Sequence of chain 39.B:
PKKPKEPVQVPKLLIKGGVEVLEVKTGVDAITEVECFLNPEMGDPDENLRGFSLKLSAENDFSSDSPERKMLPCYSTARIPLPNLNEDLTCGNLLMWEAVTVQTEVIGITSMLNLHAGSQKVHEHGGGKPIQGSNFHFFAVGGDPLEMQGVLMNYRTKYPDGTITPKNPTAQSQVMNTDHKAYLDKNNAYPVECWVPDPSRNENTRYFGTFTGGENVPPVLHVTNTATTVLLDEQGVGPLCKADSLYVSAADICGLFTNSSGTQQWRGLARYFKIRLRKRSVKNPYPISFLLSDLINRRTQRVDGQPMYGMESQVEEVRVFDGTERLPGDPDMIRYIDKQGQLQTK

Sequence of chain 39.A:
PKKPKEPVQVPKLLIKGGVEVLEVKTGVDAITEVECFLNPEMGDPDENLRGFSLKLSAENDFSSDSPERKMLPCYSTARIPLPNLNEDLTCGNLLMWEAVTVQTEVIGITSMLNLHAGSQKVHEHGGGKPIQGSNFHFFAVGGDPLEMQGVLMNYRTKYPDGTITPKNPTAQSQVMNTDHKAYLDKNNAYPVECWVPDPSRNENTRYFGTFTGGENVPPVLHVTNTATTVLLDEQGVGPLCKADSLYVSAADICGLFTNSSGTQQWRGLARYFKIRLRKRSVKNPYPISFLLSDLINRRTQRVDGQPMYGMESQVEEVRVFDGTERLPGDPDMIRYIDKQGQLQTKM

Sequence of chain 39.C:
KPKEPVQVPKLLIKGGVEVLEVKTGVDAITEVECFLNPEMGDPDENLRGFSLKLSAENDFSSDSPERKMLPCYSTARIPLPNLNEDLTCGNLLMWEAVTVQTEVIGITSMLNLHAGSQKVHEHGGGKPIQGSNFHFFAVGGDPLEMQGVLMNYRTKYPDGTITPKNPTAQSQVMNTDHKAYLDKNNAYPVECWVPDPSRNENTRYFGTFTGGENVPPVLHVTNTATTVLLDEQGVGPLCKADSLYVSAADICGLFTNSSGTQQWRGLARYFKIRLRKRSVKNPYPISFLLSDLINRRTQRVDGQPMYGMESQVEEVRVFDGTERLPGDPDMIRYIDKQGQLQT

The protein below binds the small molecule below.
Small molecule (SMILES): CC(=O)N[C@H]1[C@H]([C@H](O)[C@H](O)CO)O[C@@](O[C@H](CO)[C@@H](O)[C@@H]2O[C@@H](C(=O)O)C[C@H](O)[C@H]2NC(C)=O)(C(=O)O)C[C@@H]1O

Binding-site contacts:
Ligand atom C11 contacts residue HIS138 of chain 39.A at 3.5 Å.
Ligand atom C11 contacts residue PHE65 of chain 39.B at 3.8 Å (hydrophobic).
Ligand atom C10 contacts residue ASN272 of chain 39.B at 4.0 Å.
Ligand atom N5 contacts residue ASN272 of chain 39.B at 3.2 Å (h-bond).
Ligand atom C1 contacts residue LYS68 of chain 39.B at 3.6 Å.
Ligand atom C7 contacts residue GLN278 of chain 39.B at 3.8 Å.
Ligand atom C9 contacts residue GLN278 of chain 39.B at 3.2 Å.
Ligand atom O8 contacts residue LYS68 of chain 39.B at 3.4 Å.
Ligand atom O1B contacts residue THR276 of chain 39.B at 3.7 Å.
Ligand atom O1B contacts residue ASN272 of chain 39.B at 3.4 Å (h-bond).
Ligand atom C11 contacts residue SER274 of chain 39.B at 4.0 Å.
Ligand atom C10 contacts residue PHE75 of chain 39.C at 3.1 Å (hydrophobic).
Ligand atom C11 contacts residue PHE75 of chain 39.C at 2.3 Å (hydrophobic).
Ligand atom O8 contacts residue ASN272 of chain 39.B at 3.5 Å (h-bond).
Ligand atom C11 contacts residue PHE270 of chain 39.B at 3.8 Å (hydrophobic).
Ligand atom N5 contacts residue GLN278 of chain 39.B at 3.9 Å.
Ligand atom C5 contacts residue ASN272 of chain 39.B at 4.1 Å.
Ligand atom O9 contacts residue LYS68 of chain 39.B at 2.9 Å (salt-bridge).
Ligand atom O10 contacts residue LEU62 of chain 39.B at 4.0 Å.
Ligand atom C10 contacts residue GLN278 of chain 39.B at 4.0 Å.
Ligand atom C1 contacts residue ASN272 of chain 39.B at 3.8 Å.
Ligand atom O9 contacts residue LEU67 of chain 39.B at 3.3 Å.
Ligand atom O1B contacts residue SER274 of chain 39.B at 4.1 Å.
Ligand atom O8 contacts residue GLN278 of chain 39.B at 3.5 Å (h-bond).
Ligand atom C11 contacts residue LEU62 of chain 39.B at 4.1 Å (hydrophobic).
Ligand atom O1A contacts residue SER274 of chain 39.B at 2.6 Å (h-bond).
Ligand atom C11 contacts residue THR276 of chain 39.B at 3.3 Å.
Ligand atom O1A contacts residue LYS68 of chain 39.B at 2.9 Å.
Ligand atom C11 contacts residue GLN278 of chain 39.B at 3.5 Å.
Ligand atom C8 contacts residue GLN278 of chain 39.B at 3.6 Å.
Ligand atom O7 contacts residue LEU62 of chain 39.B at 3.8 Å.
Ligand atom C9 contacts residue LYS68 of chain 39.B at 3.8 Å.
Ligand atom C1 contacts residue SER274 of chain 39.B at 3.7 Å.
Ligand atom C11 contacts residue ASN272 of chain 39.B at 3.6 Å.
Ligand atom C6 contacts residue ASN272 of chain 39.B at 3.6 Å.
Ligand atom O10 contacts residue PHE75 of chain 39.C at 3.0 Å.
Ligand atom O9 contacts residue GLN278 of chain 39.B at 4.0 Å.
Ligand atom O1B contacts residue LYS68 of chain 39.B at 3.9 Å.
Ligand atom C9 contacts residue LEU67 of chain 39.B at 4.1 Å (hydrophobic).
Ligand atom C4 contacts residue ASN272 of chain 39.B at 4.1 Å.